Sequence of chain 1.C:
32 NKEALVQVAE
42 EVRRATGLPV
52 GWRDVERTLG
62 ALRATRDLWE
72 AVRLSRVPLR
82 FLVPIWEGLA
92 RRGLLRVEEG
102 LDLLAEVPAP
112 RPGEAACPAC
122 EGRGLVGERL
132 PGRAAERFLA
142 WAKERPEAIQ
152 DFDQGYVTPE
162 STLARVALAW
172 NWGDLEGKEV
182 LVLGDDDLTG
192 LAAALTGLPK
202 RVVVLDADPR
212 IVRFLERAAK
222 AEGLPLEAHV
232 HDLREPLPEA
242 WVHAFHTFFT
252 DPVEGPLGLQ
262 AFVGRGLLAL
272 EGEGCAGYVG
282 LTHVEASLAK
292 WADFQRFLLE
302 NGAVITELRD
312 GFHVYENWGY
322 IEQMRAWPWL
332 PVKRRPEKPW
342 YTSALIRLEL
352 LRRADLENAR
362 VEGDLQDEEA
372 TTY

This small molecule binds to this protein.
Small molecule (SMILES): CSC[C@H]1O[C@@H](n2cnc3c(N)ncnc32)[C@H](O)[C@@H]1O

Binding-site contacts:
Ligand atom C6 contacts residue ALA208 of chain 1.C at 3.8 Å (hydrophobic).
Ligand atom C5 contacts residue PHE263 of chain 1.C at 3.8 Å (hydrophobic).
Ligand atom S5' contacts residue N4P1 of chain 1.S at 3.4 Å.
Ligand atom O2' contacts residue GLN155 of chain 1.C at 2.9 Å (h-bond).
Ligand atom O3' contacts residue ASP186 of chain 1.C at 3.3 Å (salt-bridge).
Ligand atom N1 contacts residue HIS232 of chain 1.C at 3.7 Å.
Ligand atom C6 contacts residue ASP233 of chain 1.C at 3.7 Å.
Ligand atom O2' contacts residue ASP209 of chain 1.C at 3.8 Å.
Ligand atom C5' contacts residue ASP252 of chain 1.C at 3.8 Å.
Ligand atom C4 contacts residue ALA208 of chain 1.C at 3.8 Å (hydrophobic).
Ligand atom C2' contacts residue ASP207 of chain 1.C at 3.5 Å.
Ligand atom S5' contacts residue ASP154 of chain 1.C at 3.5 Å (salt-bridge).
Ligand atom CS contacts residue N4P1 of chain 1.S at 3.7 Å.
Ligand atom C4' contacts residue GLY185 of chain 1.C at 3.7 Å.
Ligand atom O2' contacts residue PHE153 of chain 1.C at 3.4 Å.
Ligand atom C1' contacts residue ASP207 of chain 1.C at 3.4 Å.
Ligand atom C6 contacts residue LEU234 of chain 1.C at 3.7 Å (hydrophobic).
Ligand atom O4' contacts residue PHE263 of chain 1.C at 3.6 Å.
Ligand atom C2 contacts residue LEU234 of chain 1.C at 3.6 Å (hydrophobic).
Ligand atom C4' contacts residue ASP207 of chain 1.C at 3.8 Å.
Ligand atom O4' contacts residue GLY185 of chain 1.C at 3.5 Å.
Ligand atom C8 contacts residue PHE153 of chain 1.C at 3.3 Å (hydrophobic).
Ligand atom C5' contacts residue ASP187 of chain 1.C at 3.7 Å.
Ligand atom C3' contacts residue ASP207 of chain 1.C at 3.4 Å.
Ligand atom N1 contacts residue LEU234 of chain 1.C at 2.9 Å (h-bond).
Ligand atom CS contacts residue VAL254 of chain 1.C at 3.5 Å (hydrophobic).
Ligand atom N1 contacts residue ALA208 of chain 1.C at 3.6 Å.
Ligand atom C4 contacts residue PHE263 of chain 1.C at 3.8 Å (hydrophobic).
Ligand atom C2' contacts residue PHE153 of chain 1.C at 3.7 Å (hydrophobic).
Ligand atom C2 contacts residue HIS232 of chain 1.C at 3.3 Å.
Ligand atom S5' contacts residue PHE153 of chain 1.C at 3.6 Å.
Ligand atom C5' contacts residue N4P1 of chain 1.S at 3.6 Å.
Ligand atom C3' contacts residue ASP187 of chain 1.C at 3.8 Å.
Ligand atom N1 contacts residue ASP233 of chain 1.C at 3.6 Å.
Ligand atom O2' contacts residue ASP207 of chain 1.C at 2.7 Å (salt-bridge).
Ligand atom C2 contacts residue ALA208 of chain 1.C at 3.2 Å (hydrophobic).
Ligand atom N3 contacts residue ALA208 of chain 1.C at 3.1 Å (h-bond).
Ligand atom O3' contacts residue ASP207 of chain 1.C at 2.6 Å (salt-bridge).
Ligand atom N6 contacts residue ASP233 of chain 1.C at 3.0 Å (salt-bridge).
Ligand atom O3' contacts residue ASP187 of chain 1.C at 2.8 Å (salt-bridge).